The protein below binds the small molecule below.
Small molecule (SMILES): CC(=O)N[C@H]1[C@H](O[C@H]2[C@H](O)[C@@H](NC(C)=O)CO[C@@H]2CO)O[C@H](CO)[C@@H](O)[C@@H]1O

Sequence of chain 1.A:
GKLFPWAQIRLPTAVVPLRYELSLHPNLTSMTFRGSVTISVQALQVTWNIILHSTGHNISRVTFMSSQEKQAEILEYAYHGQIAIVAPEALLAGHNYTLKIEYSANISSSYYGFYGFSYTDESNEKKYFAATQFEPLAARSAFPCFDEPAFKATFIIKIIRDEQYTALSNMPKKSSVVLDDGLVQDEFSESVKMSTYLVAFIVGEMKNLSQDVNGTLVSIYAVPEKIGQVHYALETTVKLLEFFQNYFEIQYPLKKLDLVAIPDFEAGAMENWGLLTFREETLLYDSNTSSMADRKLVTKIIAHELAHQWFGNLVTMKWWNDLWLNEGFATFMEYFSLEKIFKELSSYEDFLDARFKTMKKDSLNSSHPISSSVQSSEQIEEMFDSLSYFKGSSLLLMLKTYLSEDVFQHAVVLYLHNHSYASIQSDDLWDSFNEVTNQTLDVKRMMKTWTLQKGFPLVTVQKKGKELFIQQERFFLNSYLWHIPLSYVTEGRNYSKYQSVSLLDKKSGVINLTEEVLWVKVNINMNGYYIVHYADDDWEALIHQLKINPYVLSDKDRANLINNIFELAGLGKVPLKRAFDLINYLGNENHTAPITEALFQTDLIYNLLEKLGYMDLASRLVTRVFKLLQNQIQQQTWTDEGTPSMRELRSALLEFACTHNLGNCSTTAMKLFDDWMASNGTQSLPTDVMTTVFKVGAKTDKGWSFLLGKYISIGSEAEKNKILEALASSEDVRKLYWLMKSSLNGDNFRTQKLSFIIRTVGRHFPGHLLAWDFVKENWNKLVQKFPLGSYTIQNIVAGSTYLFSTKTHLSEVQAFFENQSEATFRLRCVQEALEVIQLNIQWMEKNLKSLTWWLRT

Binding-site contacts:
Ligand atom C5 contacts residue ASN696 of chain 1.A at 3.7 Å.
Ligand atom O6 contacts residue SER729 of chain 1.A at 3.4 Å (h-bond).
Ligand atom C3 contacts residue ASN696 of chain 1.A at 3.7 Å.
Ligand atom C1 contacts residue ASN696 of chain 1.A at 1.4 Å.
Ligand atom C1 contacts residue LYS726 of chain 1.A at 4.2 Å.
Ligand atom C7 contacts residue ASN696 of chain 1.A at 3.7 Å.
Ligand atom C6 contacts residue SER729 of chain 1.A at 3.9 Å.
Ligand atom O6 contacts residue LYS726 of chain 1.A at 4.2 Å.
Ligand atom C4 contacts residue ASN696 of chain 1.A at 4.2 Å.
Ligand atom O6 contacts residue GLY725 of chain 1.A at 4.3 Å.
Ligand atom C2 contacts residue ASN696 of chain 1.A at 2.4 Å.
Ligand atom O7 contacts residue ASN696 of chain 1.A at 4.4 Å.
Ligand atom N2 contacts residue ASN696 of chain 1.A at 2.7 Å (h-bond).
Ligand atom O5 contacts residue ASN696 of chain 1.A at 2.5 Å (h-bond).
Ligand atom O5 contacts residue LYS726 of chain 1.A at 4.0 Å.